Sequence of chain 1.A:
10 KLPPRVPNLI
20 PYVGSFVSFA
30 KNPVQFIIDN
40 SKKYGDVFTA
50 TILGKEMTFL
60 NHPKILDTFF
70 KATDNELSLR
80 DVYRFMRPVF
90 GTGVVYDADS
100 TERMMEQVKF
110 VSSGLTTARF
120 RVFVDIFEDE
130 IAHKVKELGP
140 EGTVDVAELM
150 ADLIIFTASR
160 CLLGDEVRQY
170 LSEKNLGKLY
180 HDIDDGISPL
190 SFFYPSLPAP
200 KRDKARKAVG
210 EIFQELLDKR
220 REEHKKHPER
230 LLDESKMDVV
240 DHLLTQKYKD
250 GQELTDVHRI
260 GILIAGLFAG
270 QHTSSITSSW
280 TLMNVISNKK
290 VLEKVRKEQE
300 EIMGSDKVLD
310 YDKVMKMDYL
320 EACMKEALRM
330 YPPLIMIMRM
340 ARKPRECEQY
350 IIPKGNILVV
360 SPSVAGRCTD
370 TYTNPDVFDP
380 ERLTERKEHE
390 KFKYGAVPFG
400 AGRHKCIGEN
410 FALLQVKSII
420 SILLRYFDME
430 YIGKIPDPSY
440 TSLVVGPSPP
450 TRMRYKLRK

A protein and the small-molecule ligand that binds it are described below.
Small molecule (SMILES): O=C(N[C@@H](Cn1ccnc1)c1c(F)cc(-c2ccc(F)cc2)cc1F)c1ccc(-c2nnc(-c3ccccc3)o2)cc1

Binding-site contacts:
Ligand atom C18 contacts residue LEU442 of chain 1.A at 2.9 Å (hydrophobic).
Ligand atom N12 contacts residue MET337 of chain 1.A at 3.7 Å.
Ligand atom C38 contacts residue VAL94 of chain 1.A at 3.4 Å (hydrophobic).
Ligand atom C28 contacts residue MET335 of chain 1.A at 3.0 Å (hydrophobic).
Ligand atom C2 contacts residue PHE192 of chain 1.A at 2.7 Å (hydrophobic).
Ligand atom C23 contacts residue TYR82 of chain 1.A at 3.6 Å (hydrophobic).
Ligand atom C26 contacts residue ALA264 of chain 1.A at 3.6 Å (hydrophobic).
Ligand atom N22 contacts residue TYR82 of chain 1.A at 2.9 Å.
Ligand atom C7 contacts residue PRO188 of chain 1.A at 3.3 Å (hydrophobic).
Ligand atom N12 contacts residue TYR82 of chain 1.A at 3.4 Å.
Ligand atom C5 contacts residue TYR95 of chain 1.A at 3.5 Å (hydrophobic).
Ligand atom C42 contacts residue ALA264 of chain 1.A at 3.6 Å (hydrophobic).
Ligand atom C23 contacts residue LEU442 of chain 1.A at 3.6 Å (hydrophobic).
Ligand atom F30 contacts residue PHE267 of chain 1.A at 3.4 Å.
Ligand atom N12 contacts residue PHE191 of chain 1.A at 3.3 Å.
Ligand atom N21 contacts residue HEM1 of chain 1.E at 2.0 Å.
Ligand atom C10 contacts residue HEM1 of chain 1.E at 3.0 Å.
Ligand atom F6 contacts residue TYR95 of chain 1.A at 2.9 Å.
Ligand atom N33 contacts residue LEU333 of chain 1.A at 3.5 Å.
Ligand atom C27 contacts residue PHE191 of chain 1.A at 3.0 Å (hydrophobic).
Ligand atom C16 contacts residue TYR82 of chain 1.A at 3.7 Å (hydrophobic).
Ligand atom C1 contacts residue PRO188 of chain 1.A at 2.5 Å (hydrophobic).
Ligand atom C1 contacts residue MET335 of chain 1.A at 2.8 Å (hydrophobic).
Ligand atom C27 contacts residue MET337 of chain 1.A at 3.4 Å (hydrophobic).
Ligand atom C2 contacts residue PRO188 of chain 1.A at 3.1 Å (hydrophobic).
Ligand atom C32 contacts residue LEU333 of chain 1.A at 3.6 Å (hydrophobic).
Ligand atom C2 contacts residue PHE191 of chain 1.A at 3.2 Å (hydrophobic).
Ligand atom C11 contacts residue HEM1 of chain 1.E at 2.9 Å.
Ligand atom C2 contacts residue MET335 of chain 1.A at 3.4 Å (hydrophobic).
Ligand atom C28 contacts residue PRO188 of chain 1.A at 2.4 Å (hydrophobic).
Ligand atom C27 contacts residue PRO188 of chain 1.A at 3.5 Å (hydrophobic).
Ligand atom C24 contacts residue LEU442 of chain 1.A at 3.2 Å (hydrophobic).
Ligand atom C39 contacts residue VAL94 of chain 1.A at 3.4 Å (hydrophobic).
Ligand atom F37 contacts residue GLN106 of chain 1.A at 3.4 Å.
Ligand atom F30 contacts residue PHE89 of chain 1.A at 3.5 Å.
Ligand atom C29 contacts residue PRO188 of chain 1.A at 2.8 Å (hydrophobic).
Ligand atom C17 contacts residue LEU442 of chain 1.A at 3.2 Å (hydrophobic).
Ligand atom C11 contacts residue LEU333 of chain 1.A at 3.7 Å (hydrophobic).
Ligand atom C1 contacts residue PHE192 of chain 1.A at 3.0 Å (hydrophobic).
Ligand atom C41 contacts residue ALA264 of chain 1.A at 3.6 Å (hydrophobic).